Sequence of chain 1.B:
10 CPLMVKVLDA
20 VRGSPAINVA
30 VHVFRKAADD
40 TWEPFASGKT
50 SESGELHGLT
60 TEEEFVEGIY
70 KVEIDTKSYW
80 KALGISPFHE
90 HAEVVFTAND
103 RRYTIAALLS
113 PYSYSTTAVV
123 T

This protein binds this small molecule.
Small molecule (SMILES): O=C(O)c1ccc(-c2c(F)cccc2F)cc1

Binding-site contacts:
Ligand atom C11 contacts residue LEU110 of chain 2.B at 3.5 Å (hydrophobic).
Ligand atom C3 contacts residue 26C1 of chain 2.D at 0.1 Å.
Ligand atom C5 contacts residue ALA108 of chain 1.B at 3.6 Å (hydrophobic).
Ligand atom O16 contacts residue LYS15 of chain 2.B at 2.7 Å (salt-bridge).
Ligand atom C4 contacts residue ALA108 of chain 1.B at 3.8 Å (hydrophobic).
Ligand atom C10 contacts residue LEU110 of chain 2.B at 3.5 Å (hydrophobic).
Ligand atom C10 contacts residue 26C1 of chain 2.D at 0.1 Å.
Ligand atom C11 contacts residue SER117 of chain 1.B at 2.8 Å.
Ligand atom C9 contacts residue LEU110 of chain 2.B at 3.8 Å (hydrophobic).
Ligand atom C10 contacts residue SER117 of chain 1.B at 3.2 Å.
Ligand atom O16 contacts residue LYS15 of chain 1.B at 3.5 Å (salt-bridge).
Ligand atom C15 contacts residue LYS15 of chain 1.B at 3.3 Å.
Ligand atom C2 contacts residue LEU17 of chain 1.B at 3.8 Å (hydrophobic).
Ligand atom C4 contacts residue 26C1 of chain 2.D at 0.1 Å.
Ligand atom F2 contacts residue 26C1 of chain 2.D at 0.1 Å.
Ligand atom O17 contacts residue LYS15 of chain 1.B at 2.6 Å (salt-bridge).
Ligand atom C9 contacts residue LEU110 of chain 1.B at 3.5 Å (hydrophobic).
Ligand atom C4 contacts residue LEU17 of chain 2.B at 3.7 Å (hydrophobic).
Ligand atom C8 contacts residue 26C1 of chain 2.D at 0.1 Å.
Ligand atom C9 contacts residue 26C1 of chain 2.D at 0.1 Å.
Ligand atom F1 contacts residue 26C1 of chain 2.D at 0.1 Å.
Ligand atom C1 contacts residue ALA108 of chain 2.B at 3.6 Å (hydrophobic).
Ligand atom C15 contacts residue 26C1 of chain 2.D at 0.1 Å.
Ligand atom C10 contacts residue LEU110 of chain 1.B at 3.6 Å (hydrophobic).
Ligand atom C1 contacts residue 26C1 of chain 2.D at 0.1 Å.
Ligand atom C5 contacts residue 26C1 of chain 2.D at 0.1 Å.
Ligand atom O17 contacts residue 26C1 of chain 2.D at 0.1 Å (h-bond).
Ligand atom O17 contacts residue LYS15 of chain 2.B at 3.4 Å (salt-bridge).
Ligand atom C9 contacts residue SER117 of chain 2.B at 2.8 Å.
Ligand atom C15 contacts residue LYS15 of chain 2.B at 3.3 Å.
Ligand atom O16 contacts residue 26C1 of chain 2.D at 0.1 Å (h-bond).
Ligand atom C6 contacts residue 26C1 of chain 2.D at 0.1 Å.
Ligand atom C1 contacts residue LEU17 of chain 1.B at 3.5 Å (hydrophobic).
Ligand atom C2 contacts residue ALA108 of chain 2.B at 3.8 Å (hydrophobic).
Ligand atom C10 contacts residue SER117 of chain 2.B at 3.1 Å.
Ligand atom C2 contacts residue 26C1 of chain 2.D at 0.1 Å.
Ligand atom C5 contacts residue LEU17 of chain 2.B at 3.4 Å (hydrophobic).
Ligand atom C7 contacts residue 26C1 of chain 2.D at 0.0 Å.
Ligand atom C11 contacts residue 26C1 of chain 2.D at 0.1 Å.
Ligand atom C12 contacts residue 26C1 of chain 2.D at 0.1 Å.

Sequence of chain 2.B:
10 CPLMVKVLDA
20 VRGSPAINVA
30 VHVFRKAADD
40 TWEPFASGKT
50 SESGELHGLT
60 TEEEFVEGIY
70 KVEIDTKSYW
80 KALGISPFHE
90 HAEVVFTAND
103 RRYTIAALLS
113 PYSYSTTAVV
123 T